Sequence of chain 1.D:
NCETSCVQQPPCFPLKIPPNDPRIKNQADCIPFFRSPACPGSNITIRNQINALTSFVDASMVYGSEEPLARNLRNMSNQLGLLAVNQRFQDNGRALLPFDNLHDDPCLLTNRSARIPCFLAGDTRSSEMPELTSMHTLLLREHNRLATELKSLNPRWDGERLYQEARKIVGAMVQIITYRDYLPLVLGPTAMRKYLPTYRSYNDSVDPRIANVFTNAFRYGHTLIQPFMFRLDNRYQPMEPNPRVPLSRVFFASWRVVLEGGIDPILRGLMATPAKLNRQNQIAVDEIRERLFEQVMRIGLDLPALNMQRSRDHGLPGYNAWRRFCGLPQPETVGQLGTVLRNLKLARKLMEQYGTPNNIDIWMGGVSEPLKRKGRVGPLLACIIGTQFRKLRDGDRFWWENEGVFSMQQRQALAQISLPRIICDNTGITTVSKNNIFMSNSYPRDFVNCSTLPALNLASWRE

Binding-site contacts:
Ligand atom C7 contacts residue TRP257 of chain 1.D at 4.4 Å (hydrophobic).
Ligand atom C3 contacts residue ASN113 of chain 1.D at 3.8 Å.
Ligand atom C1 contacts residue ASN113 of chain 1.D at 1.4 Å.
Ligand atom O7 contacts residue TRP257 of chain 1.D at 3.6 Å.
Ligand atom C2 contacts residue ASN113 of chain 1.D at 2.4 Å.
Ligand atom O5 contacts residue SER115 of chain 1.D at 4.2 Å.
Ligand atom O7 contacts residue ASN113 of chain 1.D at 3.8 Å.
Ligand atom O6 contacts residue LEU261 of chain 1.D at 3.9 Å.
Ligand atom O5 contacts residue TRP257 of chain 1.D at 3.8 Å.
Ligand atom C4 contacts residue ASN113 of chain 1.D at 4.2 Å.
Ligand atom O5 contacts residue ASN113 of chain 1.D at 2.3 Å (h-bond).
Ligand atom C5 contacts residue SER115 of chain 1.D at 4.1 Å.
Ligand atom O6 contacts residue SER115 of chain 1.D at 4.0 Å.
Ligand atom C7 contacts residue ASN113 of chain 1.D at 3.4 Å.
Ligand atom C1 contacts residue TRP257 of chain 1.D at 4.2 Å (hydrophobic).
Ligand atom N2 contacts residue ASN113 of chain 1.D at 2.7 Å (h-bond).
Ligand atom C8 contacts residue ASN113 of chain 1.D at 4.3 Å.
Ligand atom C5 contacts residue ASN113 of chain 1.D at 3.6 Å.
Ligand atom C2 contacts residue TRP257 of chain 1.D at 4.0 Å (hydrophobic).
Ligand atom O6 contacts residue ALA116 of chain 1.D at 3.9 Å.
Ligand atom C6 contacts residue LEU261 of chain 1.D at 4.1 Å (hydrophobic).
Ligand atom O5 contacts residue ALA116 of chain 1.D at 4.0 Å.
Ligand atom C1 contacts residue SER115 of chain 1.D at 3.9 Å.

The small molecule below binds the protein below.
Small molecule (SMILES): CC(=O)N[C@@H]1[C@@H](O)[C@H](O)[C@@H](CO)O[C@H]1O